This small molecule binds to this protein.
Small molecule (SMILES): CC(=O)N[C@@H]1[C@@H](O)[C@H](O)[C@@H](CO)O[C@H]1O

Sequence of chain 1.A:
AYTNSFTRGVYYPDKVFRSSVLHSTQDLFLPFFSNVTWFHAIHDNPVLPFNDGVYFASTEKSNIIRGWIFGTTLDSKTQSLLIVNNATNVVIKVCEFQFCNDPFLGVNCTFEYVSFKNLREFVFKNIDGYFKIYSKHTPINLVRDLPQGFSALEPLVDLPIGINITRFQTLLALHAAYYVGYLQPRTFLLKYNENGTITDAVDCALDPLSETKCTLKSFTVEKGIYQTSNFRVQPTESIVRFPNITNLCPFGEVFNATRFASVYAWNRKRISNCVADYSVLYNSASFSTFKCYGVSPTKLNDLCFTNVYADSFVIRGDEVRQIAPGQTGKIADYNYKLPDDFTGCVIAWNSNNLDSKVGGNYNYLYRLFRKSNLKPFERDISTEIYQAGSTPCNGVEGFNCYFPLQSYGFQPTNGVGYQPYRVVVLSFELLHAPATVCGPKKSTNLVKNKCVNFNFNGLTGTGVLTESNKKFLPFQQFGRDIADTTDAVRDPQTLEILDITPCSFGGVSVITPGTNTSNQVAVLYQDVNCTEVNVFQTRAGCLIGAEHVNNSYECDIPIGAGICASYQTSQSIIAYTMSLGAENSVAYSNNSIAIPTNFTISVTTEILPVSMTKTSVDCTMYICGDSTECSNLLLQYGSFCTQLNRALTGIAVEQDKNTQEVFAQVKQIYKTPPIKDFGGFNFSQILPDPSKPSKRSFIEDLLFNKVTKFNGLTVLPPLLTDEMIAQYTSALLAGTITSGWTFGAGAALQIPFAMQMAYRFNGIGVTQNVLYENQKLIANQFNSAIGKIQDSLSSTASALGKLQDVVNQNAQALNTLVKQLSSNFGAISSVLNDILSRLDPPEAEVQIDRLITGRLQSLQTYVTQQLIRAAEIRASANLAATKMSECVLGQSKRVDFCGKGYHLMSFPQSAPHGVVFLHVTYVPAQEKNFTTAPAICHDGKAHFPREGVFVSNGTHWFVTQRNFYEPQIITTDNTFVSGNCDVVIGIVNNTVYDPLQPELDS

Binding-site contacts:
Ligand atom C3 contacts residue ASN1134 of chain 1.A at 3.8 Å.
Ligand atom C1 contacts residue ASN1134 of chain 1.A at 1.4 Å.
Ligand atom N2 contacts residue ASN1134 of chain 1.A at 2.9 Å (h-bond).
Ligand atom C5 contacts residue ASN1134 of chain 1.A at 3.7 Å.
Ligand atom C4 contacts residue ASN1134 of chain 1.A at 4.2 Å.
Ligand atom O7 contacts residue ASN1134 of chain 1.A at 3.4 Å (h-bond).
Ligand atom C8 contacts residue ASN1134 of chain 1.A at 4.4 Å.
Ligand atom C7 contacts residue ASN1134 of chain 1.A at 3.3 Å.
Ligand atom C2 contacts residue ASN1134 of chain 1.A at 2.5 Å.
Ligand atom O5 contacts residue ASN1134 of chain 1.A at 2.4 Å (h-bond).
Ligand atom C8 contacts residue ILE1132 of chain 1.A at 3.4 Å (hydrophobic).
Ligand atom C8 contacts residue VAL1133 of chain 1.A at 4.1 Å (hydrophobic).